A protein and the small-molecule ligand that binds it are described below.
Small molecule (SMILES): N[C@@H](Cn1oc(=O)[nH]c1=O)C(=O)O

Binding-site contacts:
Ligand atom O18 contacts residue GLU696 of chain 1.D at 3.6 Å.
Ligand atom N14 contacts residue SER645 of chain 1.D at 4.0 Å.
Ligand atom O16 contacts residue TYR441 of chain 1.D at 3.2 Å.
Ligand atom O16 contacts residue PRO469 of chain 1.D at 3.9 Å.
Ligand atom NP3 contacts residue THR471 of chain 1.D at 3.9 Å.
Ligand atom C04 contacts residue THR646 of chain 1.D at 4.0 Å.
Ligand atom C01 contacts residue LEU470 of chain 1.D at 3.6 Å (hydrophobic).
Ligand atom C03 contacts residue SER645 of chain 1.D at 3.4 Å.
Ligand atom O18 contacts residue SER645 of chain 1.D at 2.6 Å (h-bond).
Ligand atom C02 contacts residue THR471 of chain 1.D at 3.3 Å.
Ligand atom C04 contacts residue GLU696 of chain 1.D at 3.1 Å.
Ligand atom C04 contacts residue SER645 of chain 1.D at 3.7 Å.
Ligand atom O17 contacts residue ARG476 of chain 1.D at 2.4 Å (salt-bridge).
Ligand atom C03 contacts residue TYR441 of chain 1.D at 3.7 Å (hydrophobic).
Ligand atom O16 contacts residue ARG476 of chain 1.D at 3.8 Å.
Ligand atom O19 contacts residue THR677 of chain 1.D at 3.8 Å.
Ligand atom NP3 contacts residue TYR441 of chain 1.D at 3.3 Å.
Ligand atom O16 contacts residue LEU470 of chain 1.D at 3.3 Å.
Ligand atom O18 contacts residue THR646 of chain 1.D at 2.8 Å (h-bond).
Ligand atom C01 contacts residue THR471 of chain 1.D at 3.2 Å.
Ligand atom NP3 contacts residue PRO469 of chain 1.D at 3.0 Å (h-bond).
Ligand atom C05 contacts residue GLU696 of chain 1.D at 3.4 Å.
Ligand atom O20 contacts residue TYR441 of chain 1.D at 3.3 Å.
Ligand atom O16 contacts residue THR471 of chain 1.D at 3.9 Å.
Ligand atom C01 contacts residue ARG476 of chain 1.D at 3.4 Å.
Ligand atom O19 contacts residue TYR441 of chain 1.D at 3.3 Å.
Ligand atom C02 contacts residue TYR441 of chain 1.D at 4.0 Å (hydrophobic).
Ligand atom O18 contacts residue GLY644 of chain 1.D at 3.3 Å.
Ligand atom C01 contacts residue TYR441 of chain 1.D at 4.0 Å (hydrophobic).
Ligand atom N14 contacts residue GLU696 of chain 1.D at 3.5 Å (salt-bridge).
Ligand atom O17 contacts residue LEU470 of chain 1.D at 3.5 Å.
Ligand atom O19 contacts residue MET699 of chain 1.D at 3.5 Å (h-bond).
Ligand atom C02 contacts residue PRO469 of chain 1.D at 4.1 Å (hydrophobic).
Ligand atom O20 contacts residue GLU696 of chain 1.D at 3.7 Å.
Ligand atom N14 contacts residue TYR441 of chain 1.D at 3.9 Å.
Ligand atom N15 contacts residue GLU696 of chain 1.D at 3.1 Å (salt-bridge).
Ligand atom C05 contacts residue TYR441 of chain 1.D at 3.5 Å (hydrophobic).
Ligand atom O17 contacts residue THR471 of chain 1.D at 2.7 Å (h-bond).
Ligand atom C03 contacts residue GLY644 of chain 1.D at 3.7 Å.
Ligand atom O19 contacts residue GLU696 of chain 1.D at 3.6 Å.

Sequence of chain 1.D:
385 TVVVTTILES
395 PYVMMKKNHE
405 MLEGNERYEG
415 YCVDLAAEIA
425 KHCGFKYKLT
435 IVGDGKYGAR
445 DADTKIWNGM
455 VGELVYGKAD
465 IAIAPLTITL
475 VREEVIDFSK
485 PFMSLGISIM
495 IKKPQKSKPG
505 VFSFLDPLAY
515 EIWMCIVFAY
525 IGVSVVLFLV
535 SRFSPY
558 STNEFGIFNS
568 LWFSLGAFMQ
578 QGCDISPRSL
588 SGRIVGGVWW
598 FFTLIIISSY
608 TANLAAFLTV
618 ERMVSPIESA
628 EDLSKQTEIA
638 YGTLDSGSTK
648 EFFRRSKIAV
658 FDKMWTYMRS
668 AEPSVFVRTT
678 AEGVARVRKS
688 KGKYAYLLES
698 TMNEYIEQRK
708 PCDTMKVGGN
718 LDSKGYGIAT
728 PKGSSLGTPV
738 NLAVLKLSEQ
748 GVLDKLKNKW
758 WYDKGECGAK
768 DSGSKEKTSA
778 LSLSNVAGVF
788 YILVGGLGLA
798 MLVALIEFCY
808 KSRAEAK